Binding-site contacts:
Ligand atom N6 contacts residue U2 of chain 3.C at 4.2 Å.
Ligand atom N1 contacts residue U1 of chain 3.C at 2.8 Å (h-bond).
Ligand atom C2 contacts residue U1 of chain 3.C at 3.5 Å.
Ligand atom C4 contacts residue U2 of chain 3.C at 4.3 Å.
Ligand atom N3 contacts residue U3 of chain 3.C at 4.2 Å.
Ligand atom C6 contacts residue U1 of chain 3.C at 3.6 Å.
Ligand atom C6 contacts residue U3 of chain 3.C at 3.3 Å.
Ligand atom C2 contacts residue U2 of chain 3.C at 3.2 Å.
Ligand atom N6 contacts residue U1 of chain 3.C at 2.8 Å (h-bond).
Ligand atom C6 contacts residue U2 of chain 3.C at 4.1 Å.
Ligand atom C2 contacts residue U3 of chain 3.C at 3.0 Å.
Ligand atom N1 contacts residue U2 of chain 3.C at 3.5 Å (h-bond).
Ligand atom N6 contacts residue U3 of chain 3.C at 3.0 Å (h-bond).
Ligand atom N1 contacts residue U3 of chain 3.C at 2.7 Å (h-bond).
Ligand atom N3 contacts residue U2 of chain 3.C at 3.7 Å.

The protein below binds the small molecule below.
Small molecule (SMILES): Nc1ncnc2c1ncn2[C@@H]1O[C@H](CO[P](=O)(O)O[C@H]2[C@@H](O)[C@H](n3cnc4c(N)ncnc43)O[C@@H]2CO[P](=O)(O)O[C@H]2[C@@H](O)[C@H](n3cnc4c(N)ncnc43)O[C@@H]2COP(=O)(O)O)[C@@H](O)[C@H]1O